This protein binds this small molecule.
Small molecule (SMILES): COC(=O)c1coc(-c2ccc(S(=O)(=O)N(CC(C)C)C[C@@H](O)[C@H](Cc3ccccc3)NC(=O)O[C@H]3CO[C@H]4OCC[C@H]43)cc2)n1

Sequence of chain 1.A:
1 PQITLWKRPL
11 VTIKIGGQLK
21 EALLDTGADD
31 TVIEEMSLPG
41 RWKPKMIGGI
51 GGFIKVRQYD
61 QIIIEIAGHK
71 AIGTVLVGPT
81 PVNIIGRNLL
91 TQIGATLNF

Sequence of chain 1.B:
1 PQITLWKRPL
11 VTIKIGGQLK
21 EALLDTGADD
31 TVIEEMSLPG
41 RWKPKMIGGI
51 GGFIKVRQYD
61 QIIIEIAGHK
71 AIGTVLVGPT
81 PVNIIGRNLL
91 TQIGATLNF

Binding-site contacts:
Ligand atom C47 contacts residue LYS45 of chain 1.A at 3.7 Å.
Ligand atom O18 contacts residue GLY27 of chain 1.B at 3.5 Å.
Ligand atom C36 contacts residue PRO81 of chain 1.A at 3.6 Å (hydrophobic).
Ligand atom C30 contacts residue GLY48 of chain 1.B at 3.1 Å.
Ligand atom C17 contacts residue ASP25 of chain 1.A at 3.3 Å.
Ligand atom C27 contacts residue ASP29 of chain 1.B at 3.6 Å.
Ligand atom O40 contacts residue ILE47 of chain 1.A at 3.4 Å.
Ligand atom O28 contacts residue ASP29 of chain 1.B at 2.9 Å (salt-bridge).
Ligand atom C12 contacts residue GLY27 of chain 1.A at 3.5 Å.
Ligand atom C36 contacts residue ILE50 of chain 1.B at 3.6 Å (hydrophobic).
Ligand atom C41 contacts residue ILE47 of chain 1.A at 3.7 Å (hydrophobic).
Ligand atom C44 contacts residue ASP30 of chain 1.A at 3.1 Å.
Ligand atom N20 contacts residue GLY27 of chain 1.B at 3.2 Å (h-bond).
Ligand atom O26 contacts residue ASP29 of chain 1.B at 3.1 Å (salt-bridge).
Ligand atom O10 contacts residue ILE50 of chain 1.B at 3.3 Å.
Ligand atom C4 contacts residue ALA28 of chain 1.A at 3.6 Å (hydrophobic).
Ligand atom O23 contacts residue ALA28 of chain 1.B at 3.5 Å.
Ligand atom O26 contacts residue ALA28 of chain 1.B at 3.7 Å.
Ligand atom C36 contacts residue GLY49 of chain 1.B at 3.5 Å.
Ligand atom N43 contacts residue ASP30 of chain 1.A at 3.3 Å (salt-bridge).
Ligand atom O45 contacts residue ASP29 of chain 1.A at 3.2 Å.
Ligand atom C27 contacts residue ASP30 of chain 1.B at 3.7 Å.
Ligand atom C31 contacts residue GLY48 of chain 1.B at 3.7 Å.
Ligand atom O45 contacts residue ASP30 of chain 1.A at 2.6 Å.
Ligand atom C17 contacts residue ASP25 of chain 1.B at 3.4 Å.
Ligand atom C35 contacts residue PRO81 of chain 1.A at 3.7 Å (hydrophobic).
Ligand atom O18 contacts residue ASP25 of chain 1.A at 2.5 Å (salt-bridge).
Ligand atom O10 contacts residue GLY49 of chain 1.A at 3.3 Å.
Ligand atom O46 contacts residue ASP30 of chain 1.A at 3.6 Å (salt-bridge).
Ligand atom C6 contacts residue GLY48 of chain 1.A at 3.2 Å.
Ligand atom O46 contacts residue LYS45 of chain 1.A at 3.5 Å (salt-bridge).
Ligand atom C32 contacts residue ASP25 of chain 1.A at 3.3 Å.
Ligand atom C16 contacts residue ASP25 of chain 1.A at 3.2 Å.
Ligand atom C7 contacts residue GLY48 of chain 1.A at 3.5 Å.
Ligand atom O9 contacts residue ILE84 of chain 1.A at 3.4 Å.
Ligand atom C29 contacts residue GLY27 of chain 1.B at 3.7 Å.
Ligand atom C15 contacts residue VAL82 of chain 1.B at 3.6 Å (hydrophobic).
Ligand atom O26 contacts residue ASP30 of chain 1.B at 3.2 Å (salt-bridge).
Ligand atom O18 contacts residue ASP25 of chain 1.B at 2.6 Å (salt-bridge).
Ligand atom C33 contacts residue GLY27 of chain 1.B at 3.5 Å.